This small molecule binds to this protein.
Small molecule (SMILES): CC(=O)N[C@@H]1[C@@H](O)[C@H](O)[C@@H](CO)O[C@H]1O

Sequence of chain 1.C:
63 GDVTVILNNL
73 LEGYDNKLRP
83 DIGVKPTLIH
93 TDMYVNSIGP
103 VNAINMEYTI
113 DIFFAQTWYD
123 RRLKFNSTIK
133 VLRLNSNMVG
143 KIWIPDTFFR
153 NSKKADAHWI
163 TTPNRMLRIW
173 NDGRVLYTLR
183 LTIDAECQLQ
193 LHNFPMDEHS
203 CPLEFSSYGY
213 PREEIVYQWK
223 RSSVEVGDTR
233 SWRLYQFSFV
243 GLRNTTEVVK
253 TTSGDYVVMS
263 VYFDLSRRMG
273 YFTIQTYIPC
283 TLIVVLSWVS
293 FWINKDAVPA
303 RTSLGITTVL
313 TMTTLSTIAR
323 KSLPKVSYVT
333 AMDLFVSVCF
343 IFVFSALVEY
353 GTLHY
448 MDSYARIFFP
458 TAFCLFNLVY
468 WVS

Binding-site contacts:
Ligand atom C1 contacts residue ASN128 of chain 1.C at 1.4 Å.
Ligand atom O7 contacts residue LYS126 of chain 1.C at 4.2 Å.
Ligand atom C7 contacts residue ASN128 of chain 1.C at 3.4 Å.
Ligand atom O7 contacts residue ASN128 of chain 1.C at 4.3 Å.
Ligand atom C2 contacts residue ASN128 of chain 1.C at 2.5 Å.
Ligand atom O5 contacts residue ASN128 of chain 1.C at 2.4 Å (h-bond).
Ligand atom C8 contacts residue ASN128 of chain 1.C at 3.4 Å.
Ligand atom C3 contacts residue ASN128 of chain 1.C at 3.8 Å.
Ligand atom C4 contacts residue ASN128 of chain 1.C at 4.2 Å.
Ligand atom N2 contacts residue ASN128 of chain 1.C at 2.9 Å (h-bond).
Ligand atom C5 contacts residue ASN128 of chain 1.C at 3.7 Å.